A small-molecule ligand and the protein it binds are described below.
Small molecule (SMILES): CC(=O)N[C@H]1[C@H](O[C@H]2[C@H](O)[C@@H](NC(C)=O)CO[C@@H]2CO)O[C@H](CO)[C@@H](O)[C@@H]1O

Binding-site contacts:
Ligand atom C3 contacts residue ASN122 of chain 3.A at 3.8 Å.
Ligand atom O7 contacts residue SER120 of chain 3.A at 3.8 Å.
Ligand atom C7 contacts residue LYS133 of chain 3.A at 4.3 Å.
Ligand atom O7 contacts residue PHE121 of chain 3.A at 4.0 Å.
Ligand atom O7 contacts residue THR98 of chain 3.A at 4.4 Å.
Ligand atom O7 contacts residue GLN100 of chain 3.A at 3.2 Å.
Ligand atom C7 contacts residue GLN100 of chain 3.A at 4.1 Å.
Ligand atom C1 contacts residue ASN122 of chain 3.A at 1.4 Å.
Ligand atom C5 contacts residue LYS131 of chain 3.A at 4.4 Å.
Ligand atom C4 contacts residue ASN122 of chain 3.A at 4.2 Å.
Ligand atom C2 contacts residue ASN122 of chain 3.A at 2.5 Å.
Ligand atom C8 contacts residue ASN122 of chain 3.A at 3.5 Å.
Ligand atom C5 contacts residue ASN122 of chain 3.A at 3.6 Å.
Ligand atom O5 contacts residue LYS131 of chain 3.A at 4.2 Å.
Ligand atom N2 contacts residue LYS133 of chain 3.A at 3.9 Å.
Ligand atom N2 contacts residue ASN122 of chain 3.A at 2.9 Å (h-bond).
Ligand atom O6 contacts residue LYS131 of chain 3.A at 2.5 Å (salt-bridge).
Ligand atom O7 contacts residue LYS133 of chain 3.A at 3.9 Å.
Ligand atom O5 contacts residue ASN122 of chain 3.A at 2.3 Å (h-bond).
Ligand atom C7 contacts residue ASN122 of chain 3.A at 3.4 Å.
Ligand atom O7 contacts residue ASN122 of chain 3.A at 4.3 Å.
Ligand atom C6 contacts residue LYS131 of chain 3.A at 3.5 Å.
Ligand atom C8 contacts residue THR98 of chain 3.A at 3.3 Å.

Sequence of chain 3.A:
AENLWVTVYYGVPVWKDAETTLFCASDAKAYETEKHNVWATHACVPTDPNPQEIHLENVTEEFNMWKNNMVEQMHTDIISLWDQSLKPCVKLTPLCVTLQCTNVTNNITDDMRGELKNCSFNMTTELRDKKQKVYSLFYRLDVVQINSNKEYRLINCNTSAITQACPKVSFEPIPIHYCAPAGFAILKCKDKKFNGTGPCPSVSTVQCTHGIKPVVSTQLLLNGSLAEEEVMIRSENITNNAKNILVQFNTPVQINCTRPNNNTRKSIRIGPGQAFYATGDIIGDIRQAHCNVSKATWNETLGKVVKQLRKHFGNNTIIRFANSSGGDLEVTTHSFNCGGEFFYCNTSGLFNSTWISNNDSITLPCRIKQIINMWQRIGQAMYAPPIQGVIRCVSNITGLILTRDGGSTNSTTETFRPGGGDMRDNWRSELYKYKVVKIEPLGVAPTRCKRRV